Sequence of chain 1.B:
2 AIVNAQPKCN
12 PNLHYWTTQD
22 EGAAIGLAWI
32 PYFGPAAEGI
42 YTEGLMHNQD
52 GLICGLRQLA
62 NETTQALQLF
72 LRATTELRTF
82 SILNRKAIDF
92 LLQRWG

Sequence of chain 1.A:
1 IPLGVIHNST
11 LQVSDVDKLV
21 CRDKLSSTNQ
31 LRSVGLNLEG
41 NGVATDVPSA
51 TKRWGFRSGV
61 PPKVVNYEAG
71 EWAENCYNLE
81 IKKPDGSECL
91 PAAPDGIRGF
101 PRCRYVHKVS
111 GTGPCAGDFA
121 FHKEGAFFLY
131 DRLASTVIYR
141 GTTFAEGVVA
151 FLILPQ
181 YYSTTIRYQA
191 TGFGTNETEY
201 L

Sequence of chain 1.C:
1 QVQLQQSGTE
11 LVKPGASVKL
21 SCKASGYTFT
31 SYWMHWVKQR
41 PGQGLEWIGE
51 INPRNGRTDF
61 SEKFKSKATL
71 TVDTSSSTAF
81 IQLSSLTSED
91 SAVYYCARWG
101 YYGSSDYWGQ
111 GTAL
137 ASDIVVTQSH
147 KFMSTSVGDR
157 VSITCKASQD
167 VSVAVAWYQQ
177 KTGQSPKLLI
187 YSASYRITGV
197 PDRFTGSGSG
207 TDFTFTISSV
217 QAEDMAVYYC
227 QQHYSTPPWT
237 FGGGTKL

This protein binds this small molecule.
Small molecule (SMILES): CC(=O)N[C@H]1[C@H](O[C@H]2[C@H](O)[C@@H](NC(C)=O)CO[C@@H]2CO)O[C@H](CO)[C@@H](O[C@@H]2O[C@H](CO[C@H]3O[C@H](CO)[C@@H](O)[C@H](O[C@H]4O[C@H](CO)[C@@H](O)[C@H](O)[C@@H]4O)[C@@H]3O)[C@@H](O)[C@H](O[C@H]3O[C@H](CO)[C@@H](O)[C@H](O)[C@@H]3O)[C@@H]2O)[C@@H]1O

Binding-site contacts:
Ligand atom C6 contacts residue TYR187 of chain 1.C at 3.6 Å (hydrophobic).
Ligand atom O3 contacts residue TYR102 of chain 1.C at 2.5 Å (h-bond).
Ligand atom C2 contacts residue ASN62 of chain 1.B at 2.5 Å.
Ligand atom O5 contacts residue THR194 of chain 1.C at 3.5 Å.
Ligand atom N2 contacts residue ASN62 of chain 1.B at 3.0 Å (h-bond).
Ligand atom O2 contacts residue ILE193 of chain 1.C at 3.3 Å.
Ligand atom C8 contacts residue PRO8 of chain 1.B at 3.6 Å (hydrophobic).
Ligand atom O2 contacts residue THR194 of chain 1.C at 2.6 Å (h-bond).
Ligand atom C5 contacts residue ASN62 of chain 1.B at 3.6 Å.
Ligand atom O5 contacts residue TYR191 of chain 1.C at 3.1 Å.
Ligand atom C5 contacts residue GLU124 of chain 1.A at 3.3 Å.
Ligand atom C3 contacts residue ASP106 of chain 1.C at 3.6 Å.
Ligand atom O3 contacts residue ASP106 of chain 1.C at 3.0 Å (salt-bridge).
Ligand atom C1 contacts residue TYR191 of chain 1.C at 3.6 Å (hydrophobic).
Ligand atom C3 contacts residue TYR102 of chain 1.C at 3.3 Å (hydrophobic).
Ligand atom O6 contacts residue LYS123 of chain 1.A at 3.6 Å.
Ligand atom C1 contacts residue TYR187 of chain 1.C at 3.4 Å (hydrophobic).
Ligand atom O3 contacts residue GLU124 of chain 1.A at 3.6 Å.
Ligand atom O3 contacts residue ARG98 of chain 1.C at 3.4 Å (salt-bridge).
Ligand atom O6 contacts residue TYR102 of chain 1.C at 3.2 Å.
Ligand atom O5 contacts residue GLN7 of chain 1.B at 3.3 Å (h-bond).
Ligand atom C5 contacts residue TYR187 of chain 1.C at 3.5 Å (hydrophobic).
Ligand atom O4 contacts residue ASP106 of chain 1.C at 2.4 Å (salt-bridge).
Ligand atom O6 contacts residue TYR187 of chain 1.C at 3.7 Å.
Ligand atom C4 contacts residue ASP106 of chain 1.C at 3.4 Å.
Ligand atom C1 contacts residue ARG192 of chain 1.C at 3.2 Å.
Ligand atom O4 contacts residue LYS52 of chain 1.A at 3.2 Å.
Ligand atom C6 contacts residue TYR102 of chain 1.C at 3.5 Å (hydrophobic).
Ligand atom N2 contacts residue TYR101 of chain 1.C at 3.4 Å.
Ligand atom O6 contacts residue LYS52 of chain 1.A at 2.5 Å (salt-bridge).
Ligand atom C4 contacts residue THR194 of chain 1.C at 3.6 Å.
Ligand atom C4 contacts residue TYR187 of chain 1.C at 3.6 Å (hydrophobic).
Ligand atom C6 contacts residue ARG192 of chain 1.C at 3.3 Å.
Ligand atom O3 contacts residue TYR107 of chain 1.C at 3.2 Å.
Ligand atom C1 contacts residue THR194 of chain 1.C at 3.6 Å.
Ligand atom O5 contacts residue TYR187 of chain 1.C at 3.4 Å (h-bond).
Ligand atom O5 contacts residue TYR102 of chain 1.C at 3.1 Å.
Ligand atom O5 contacts residue ASN62 of chain 1.B at 2.4 Å (h-bond).
Ligand atom C1 contacts residue ASN62 of chain 1.B at 1.4 Å.
Ligand atom O6 contacts residue TYR187 of chain 1.C at 2.6 Å (h-bond).